Binding-site contacts:
Ligand atom CAV contacts residue ILE280 of chain 1.C at 4.0 Å (hydrophobic).
Ligand atom CAJ contacts residue HEM1 of chain 1.S at 4.0 Å.
Ligand atom CAD contacts residue ALA349 of chain 1.C at 4.0 Å (hydrophobic).
Ligand atom CAP contacts residue THR288 of chain 1.C at 3.5 Å.
Ligand atom CAT contacts residue ALA284 of chain 1.C at 4.2 Å (hydrophobic).
Ligand atom CAB contacts residue VAL348 of chain 1.C at 3.9 Å (hydrophobic).
Ligand atom NAO contacts residue HEM1 of chain 1.S at 4.1 Å.
Ligand atom CAD contacts residue VAL348 of chain 1.C at 3.9 Å (hydrophobic).
Ligand atom CLAY contacts residue ALA284 of chain 1.C at 3.5 Å.
Ligand atom CAK contacts residue CL61 of chain 1.U at 3.8 Å.
Ligand atom CAV contacts residue ALA284 of chain 1.C at 3.8 Å (hydrophobic).
Ligand atom CAX contacts residue CL61 of chain 1.U at 3.8 Å.
Ligand atom CAX contacts residue ALA284 of chain 1.C at 3.8 Å (hydrophobic).
Ligand atom CAG contacts residue ARG84 of chain 1.C at 3.4 Å.
Ligand atom CAG contacts residue CL61 of chain 1.U at 4.1 Å.
Ligand atom CAI contacts residue CL61 of chain 1.U at 3.8 Å.
Ligand atom CAA contacts residue LEU460 of chain 1.C at 4.2 Å (hydrophobic).
Ligand atom CAP contacts residue HEM1 of chain 1.S at 4.1 Å.
Ligand atom CAT contacts residue PHE283 of chain 1.C at 3.5 Å (hydrophobic).
Ligand atom CAH contacts residue HEM1 of chain 1.S at 3.8 Å.
Ligand atom CAP contacts residue ALA284 of chain 1.C at 3.2 Å (hydrophobic).
Ligand atom CAQ contacts residue HEM1 of chain 1.S at 3.0 Å.
Ligand atom CAQ contacts residue ALA284 of chain 1.C at 3.3 Å (hydrophobic).
Ligand atom CAS contacts residue PHE192 of chain 1.C at 3.6 Å (hydrophobic).
Ligand atom CAS contacts residue PHE283 of chain 1.C at 3.9 Å (hydrophobic).
Ligand atom CLAY contacts residue HEM1 of chain 1.S at 3.7 Å.
Ligand atom CAV contacts residue CL61 of chain 1.U at 3.5 Å.
Ligand atom CAU contacts residue PHE192 of chain 1.C at 3.5 Å (hydrophobic).
Ligand atom CAE contacts residue PHE192 of chain 1.C at 4.0 Å (hydrophobic).
Ligand atom CAB contacts residue LEU460 of chain 1.C at 3.6 Å (hydrophobic).
Ligand atom CAU contacts residue CL61 of chain 1.U at 3.9 Å.
Ligand atom CAD contacts residue GLY459 of chain 1.C at 4.0 Å.
Ligand atom CAQ contacts residue THR288 of chain 1.C at 3.7 Å.
Ligand atom CAF contacts residue PHE192 of chain 1.C at 4.0 Å (hydrophobic).
Ligand atom CAB contacts residue ALA349 of chain 1.C at 3.9 Å (hydrophobic).
Ligand atom NAN contacts residue HEM1 of chain 1.S at 1.9 Å.
Ligand atom CAT contacts residue CL61 of chain 1.U at 3.6 Å.
Ligand atom CAA contacts residue THR288 of chain 1.C at 3.8 Å.
Ligand atom CAM contacts residue HEM1 of chain 1.S at 2.8 Å.
Ligand atom CAS contacts residue CL61 of chain 1.U at 3.6 Å.

Sequence of chain 1.C:
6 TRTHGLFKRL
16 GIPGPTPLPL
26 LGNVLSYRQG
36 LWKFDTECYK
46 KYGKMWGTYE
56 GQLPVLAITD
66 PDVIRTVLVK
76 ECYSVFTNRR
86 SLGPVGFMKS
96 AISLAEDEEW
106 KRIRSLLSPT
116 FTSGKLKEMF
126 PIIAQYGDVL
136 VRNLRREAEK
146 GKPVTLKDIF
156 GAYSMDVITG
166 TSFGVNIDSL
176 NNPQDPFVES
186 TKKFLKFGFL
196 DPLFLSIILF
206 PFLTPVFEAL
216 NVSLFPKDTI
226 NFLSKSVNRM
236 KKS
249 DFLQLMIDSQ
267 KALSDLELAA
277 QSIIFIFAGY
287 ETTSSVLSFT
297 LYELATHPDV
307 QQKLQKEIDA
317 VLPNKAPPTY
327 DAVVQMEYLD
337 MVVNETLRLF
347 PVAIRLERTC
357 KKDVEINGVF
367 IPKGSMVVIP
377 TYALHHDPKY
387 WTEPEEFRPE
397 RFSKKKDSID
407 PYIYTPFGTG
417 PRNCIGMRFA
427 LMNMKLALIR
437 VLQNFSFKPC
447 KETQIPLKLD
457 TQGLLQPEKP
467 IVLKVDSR

A protein and the small-molecule ligand that binds it are described below.
Small molecule (SMILES): Clc1ccccc1C(c1ccccc1)(c1ccccc1)n1ccnc1